Binding-site contacts:
Ligand atom N1 contacts residue LYS70 of chain 1.C at 3.2 Å.
Ligand atom C3 contacts residue LEU168 of chain 1.C at 3.8 Å (hydrophobic).
Ligand atom C12 contacts residue LEU168 of chain 1.C at 3.6 Å (hydrophobic).
Ligand atom C6 contacts residue ASP179 of chain 1.C at 4.1 Å.
Ligand atom N3 contacts residue GLY121 of chain 1.C at 3.9 Å.
Ligand atom CL1 contacts residue GLU116 of chain 1.C at 3.9 Å.
Ligand atom N2 contacts residue ALA68 of chain 1.C at 3.4 Å.
Ligand atom C9 contacts residue LEU168 of chain 1.C at 3.6 Å (hydrophobic).
Ligand atom N3 contacts residue LEU47 of chain 1.C at 3.9 Å.
Ligand atom N4 contacts residue CYS118 of chain 1.C at 2.9 Å (h-bond).
Ligand atom N1 contacts residue ASP179 of chain 1.C at 3.5 Å (salt-bridge).
Ligand atom N2 contacts residue LEU168 of chain 1.C at 3.6 Å.
Ligand atom CL1 contacts residue MET115 of chain 1.C at 3.7 Å.
Ligand atom C18 contacts residue ASP125 of chain 1.C at 3.5 Å.
Ligand atom C13 contacts residue LEU168 of chain 1.C at 3.7 Å (hydrophobic).
Ligand atom C19 contacts residue GLY49 of chain 1.C at 3.7 Å.
Ligand atom C1 contacts residue ASP179 of chain 1.C at 3.7 Å.
Ligand atom C17 contacts residue LEU47 of chain 1.C at 3.6 Å (hydrophobic).
Ligand atom C1 contacts residue VAL55 of chain 1.C at 4.1 Å (hydrophobic).
Ligand atom C11 contacts residue PHE117 of chain 1.C at 3.6 Å (hydrophobic).
Ligand atom C3 contacts residue ALA178 of chain 1.C at 4.0 Å (hydrophobic).
Ligand atom C5 contacts residue ASP179 of chain 1.C at 3.6 Å.
Ligand atom C12 contacts residue GLU116 of chain 1.C at 3.9 Å.
Ligand atom N2 contacts residue GLU116 of chain 1.C at 2.9 Å (salt-bridge).
Ligand atom C10 contacts residue ALA68 of chain 1.C at 3.8 Å (hydrophobic).
Ligand atom N6 contacts residue ASP125 of chain 1.C at 2.7 Å (salt-bridge).
Ligand atom C15 contacts residue LEU47 of chain 1.C at 3.9 Å (hydrophobic).
Ligand atom C11 contacts residue CYS118 of chain 1.C at 3.2 Å (hydrophobic).
Ligand atom C10 contacts residue LEU168 of chain 1.C at 3.5 Å (hydrophobic).
Ligand atom C2 contacts residue ASP125 of chain 1.C at 3.8 Å.
Ligand atom C19 contacts residue GLY48 of chain 1.C at 3.7 Å.
Ligand atom C7 contacts residue VAL55 of chain 1.C at 4.0 Å (hydrophobic).
Ligand atom N4 contacts residue PHE117 of chain 1.C at 3.5 Å.
Ligand atom C12 contacts residue CYS118 of chain 1.C at 3.9 Å (hydrophobic).
Ligand atom C14 contacts residue LEU47 of chain 1.C at 4.0 Å (hydrophobic).
Ligand atom C4 contacts residue ASN166 of chain 1.C at 4.0 Å.
Ligand atom C12 contacts residue ALA68 of chain 1.C at 4.0 Å (hydrophobic).
Ligand atom C19 contacts residue VAL55 of chain 1.C at 3.7 Å (hydrophobic).
Ligand atom C10 contacts residue GLU116 of chain 1.C at 3.8 Å.
Ligand atom N3 contacts residue CYS118 of chain 1.C at 4.0 Å.

The protein below binds the small molecule below.
Small molecule (SMILES): C[C@H]1C[C@@H](N)CN(c2ncnc3[nH]c(Cl)c(-c4cccc(C#N)c4)c23)C1

Sequence of chain 1.C:
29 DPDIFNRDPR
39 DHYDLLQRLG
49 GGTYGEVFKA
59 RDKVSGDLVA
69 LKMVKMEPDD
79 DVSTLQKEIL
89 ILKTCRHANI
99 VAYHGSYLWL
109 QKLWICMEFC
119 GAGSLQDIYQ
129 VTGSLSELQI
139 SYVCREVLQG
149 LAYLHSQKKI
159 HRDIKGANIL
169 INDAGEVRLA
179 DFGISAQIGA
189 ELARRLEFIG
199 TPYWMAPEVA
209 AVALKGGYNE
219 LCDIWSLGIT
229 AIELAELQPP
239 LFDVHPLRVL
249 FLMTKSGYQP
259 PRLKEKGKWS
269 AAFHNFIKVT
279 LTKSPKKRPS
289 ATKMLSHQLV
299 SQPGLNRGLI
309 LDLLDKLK